Binding-site contacts:
Ligand atom N2 contacts residue ASN192 of chain 1.D at 2.8 Å (h-bond).
Ligand atom O7 contacts residue ARG137 of chain 1.D at 3.8 Å.
Ligand atom C7 contacts residue ARG137 of chain 1.D at 4.0 Å.
Ligand atom C6 contacts residue GLN354 of chain 1.D at 3.6 Å.
Ligand atom C8 contacts residue TYR209 of chain 1.D at 4.5 Å (hydrophobic).
Ligand atom C4 contacts residue ASN192 of chain 1.D at 4.2 Å.
Ligand atom O5 contacts residue ASN192 of chain 1.D at 2.4 Å (h-bond).
Ligand atom C3 contacts residue ASN192 of chain 1.D at 3.8 Å.
Ligand atom N2 contacts residue ASP190 of chain 1.D at 4.1 Å.
Ligand atom C7 contacts residue ASN192 of chain 1.D at 3.7 Å.
Ligand atom C7 contacts residue ASN364 of chain 1.D at 4.3 Å.
Ligand atom C7 contacts residue LEU191 of chain 1.D at 4.4 Å (hydrophobic).
Ligand atom C5 contacts residue ASN192 of chain 1.D at 3.7 Å.
Ligand atom C8 contacts residue LEU191 of chain 1.D at 3.7 Å (hydrophobic).
Ligand atom N2 contacts residue ASN364 of chain 1.D at 4.4 Å.
Ligand atom C1 contacts residue ASN192 of chain 1.D at 1.4 Å.
Ligand atom C2 contacts residue ASN364 of chain 1.D at 4.2 Å.
Ligand atom C1 contacts residue ASN364 of chain 1.D at 4.2 Å.
Ligand atom C8 contacts residue ARG137 of chain 1.D at 3.4 Å.
Ligand atom O7 contacts residue ASN364 of chain 1.D at 4.0 Å.
Ligand atom N2 contacts residue LEU191 of chain 1.D at 4.2 Å.
Ligand atom N2 contacts residue GLN354 of chain 1.D at 4.3 Å.
Ligand atom O7 contacts residue ASN192 of chain 1.D at 4.2 Å.
Ligand atom C2 contacts residue ASN192 of chain 1.D at 2.4 Å.
Ligand atom C8 contacts residue ASP190 of chain 1.D at 4.2 Å.
Ligand atom O6 contacts residue GLN354 of chain 1.D at 3.6 Å.

This small molecule binds to this protein.
Small molecule (SMILES): CC(=O)N[C@H]1[C@H](O[C@H]2[C@H](O)[C@@H](NC(C)=O)CO[C@@H]2CO)O[C@H](CO)[C@@H](O)[C@@H]1O

Sequence of chain 1.D:
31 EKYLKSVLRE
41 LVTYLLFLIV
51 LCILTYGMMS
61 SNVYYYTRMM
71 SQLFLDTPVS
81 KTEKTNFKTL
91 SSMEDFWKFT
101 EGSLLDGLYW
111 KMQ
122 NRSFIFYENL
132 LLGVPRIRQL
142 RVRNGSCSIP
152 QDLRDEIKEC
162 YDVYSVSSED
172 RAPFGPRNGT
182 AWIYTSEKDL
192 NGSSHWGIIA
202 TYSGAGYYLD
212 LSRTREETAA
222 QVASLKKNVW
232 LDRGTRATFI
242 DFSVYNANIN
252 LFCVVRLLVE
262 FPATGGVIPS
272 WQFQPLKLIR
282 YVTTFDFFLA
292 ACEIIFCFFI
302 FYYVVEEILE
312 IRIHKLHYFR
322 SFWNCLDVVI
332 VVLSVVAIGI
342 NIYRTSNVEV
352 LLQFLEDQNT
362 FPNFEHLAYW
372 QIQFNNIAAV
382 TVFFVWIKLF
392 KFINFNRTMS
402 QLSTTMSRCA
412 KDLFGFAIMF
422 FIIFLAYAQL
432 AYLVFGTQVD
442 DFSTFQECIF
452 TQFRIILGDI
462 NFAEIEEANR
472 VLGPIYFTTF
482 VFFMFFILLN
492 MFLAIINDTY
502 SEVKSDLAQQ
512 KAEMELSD